Binding-site contacts:
Ligand atom C9 contacts residue DSN5 of chain 1.D at 3.3 Å.
Ligand atom C8 contacts residue DSN5 of chain 1.D at 3.4 Å.
Ligand atom C3 contacts residue QUI1 of chain 1.R at 3.3 Å.
Ligand atom C contacts residue DSN1 of chain 1.D at 1.3 Å.
Ligand atom O1 contacts residue GLN173 of chain 1.C at 2.7 Å (h-bond).
Ligand atom N1 contacts residue DSN1 of chain 1.D at 2.7 Å (h-bond).
Ligand atom C6 contacts residue QUI1 of chain 1.R at 4.2 Å.
Ligand atom C8 contacts residue ALA6 of chain 1.D at 4.0 Å (hydrophobic).
Ligand atom C9 contacts residue MVA8 of chain 1.D at 3.9 Å.
Ligand atom C contacts residue DSN5 of chain 1.D at 4.4 Å.
Ligand atom C10 contacts residue DSN5 of chain 1.D at 4.0 Å.
Ligand atom C contacts residue GLN173 of chain 1.C at 3.8 Å.
Ligand atom N1 contacts residue QUI1 of chain 1.R at 3.7 Å.
Ligand atom O1 contacts residue ILE183 of chain 1.C at 3.9 Å.
Ligand atom C3 contacts residue DSN1 of chain 1.D at 3.7 Å.
Ligand atom N1 contacts residue DSN5 of chain 1.D at 3.3 Å (h-bond).
Ligand atom C9 contacts residue DSN1 of chain 1.D at 4.1 Å.
Ligand atom C10 contacts residue QUI1 of chain 1.R at 3.6 Å.
Ligand atom O1 contacts residue DSN1 of chain 1.D at 2.2 Å (h-bond).
Ligand atom C3 contacts residue MVA8 of chain 1.D at 4.5 Å.
Ligand atom N1 contacts residue MVA8 of chain 1.D at 3.4 Å.
Ligand atom C2 contacts residue QUI1 of chain 1.R at 3.3 Å.
Ligand atom O1 contacts residue QUI1 of chain 1.R at 3.4 Å.
Ligand atom N4 contacts residue QUI1 of chain 1.R at 3.6 Å.
Ligand atom O1 contacts residue MVA8 of chain 1.D at 3.6 Å (h-bond).
Ligand atom C contacts residue QUI1 of chain 1.R at 3.8 Å.
Ligand atom C2 contacts residue MVA8 of chain 1.D at 3.6 Å.
Ligand atom C8 contacts residue QUI1 of chain 1.R at 3.8 Å.
Ligand atom C2 contacts residue DSN1 of chain 1.D at 2.4 Å.
Ligand atom O1 contacts residue PRO184 of chain 1.C at 3.8 Å.
Ligand atom C8 contacts residue MVA8 of chain 1.D at 3.7 Å.
Ligand atom C2 contacts residue DSN5 of chain 1.D at 3.9 Å.
Ligand atom C contacts residue MVA8 of chain 1.D at 3.1 Å.
Ligand atom C3 contacts residue PRO184 of chain 1.C at 3.9 Å (hydrophobic).
Ligand atom C5 contacts residue QUI1 of chain 1.R at 4.1 Å.
Ligand atom C9 contacts residue QUI1 of chain 1.R at 3.5 Å.
Ligand atom C7 contacts residue DSN5 of chain 1.D at 4.1 Å.
Ligand atom C7 contacts residue QUI1 of chain 1.R at 4.1 Å.

Sequence of chain 1.D:
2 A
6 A

The small molecule below binds the protein below.
Small molecule (SMILES): O=C(O)c1cnc2ccccc2n1

Sequence of chain 1.C:
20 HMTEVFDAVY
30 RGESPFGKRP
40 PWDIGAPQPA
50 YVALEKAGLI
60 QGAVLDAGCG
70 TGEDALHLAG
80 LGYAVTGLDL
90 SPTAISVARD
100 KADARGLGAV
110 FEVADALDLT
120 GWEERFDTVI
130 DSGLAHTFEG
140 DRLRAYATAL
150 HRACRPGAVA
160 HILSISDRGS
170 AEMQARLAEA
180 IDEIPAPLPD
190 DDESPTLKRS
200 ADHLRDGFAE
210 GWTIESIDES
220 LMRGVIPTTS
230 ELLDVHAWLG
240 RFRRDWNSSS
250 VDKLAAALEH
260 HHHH